Sequence of chain 1.E:
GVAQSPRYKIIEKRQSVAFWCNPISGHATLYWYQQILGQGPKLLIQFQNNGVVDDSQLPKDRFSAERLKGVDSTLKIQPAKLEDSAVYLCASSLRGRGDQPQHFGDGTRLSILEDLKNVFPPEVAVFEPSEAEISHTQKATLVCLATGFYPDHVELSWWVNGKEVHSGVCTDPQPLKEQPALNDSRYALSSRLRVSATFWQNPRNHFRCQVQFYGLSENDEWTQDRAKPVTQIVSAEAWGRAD

A small-molecule ligand and the protein it binds are described below.
Small molecule (SMILES): CC(C)C[C@H](NC(=O)[C@H](CCC(=O)O)NC(=O)[C@H](CC(=O)O)NC(=O)[C@H](CS)NC(=O)[C@H](CCCCN)NC(=O)[C@H](CCCCN)NC(=O)[C@H](CCCCN)NC(=O)[C@H](CO)NC(=O)[C@@H](N)Cc1cnc[nH]1)C(=O)O

Binding-site contacts:
Ligand atom O contacts residue ILE66 of chain 1.A at 3.3 Å.
Ligand atom O contacts residue THR143 of chain 1.A at 2.7 Å (h-bond).
Ligand atom CD contacts residue TYR116 of chain 1.A at 3.3 Å (hydrophobic).
Ligand atom NZ contacts residue ASP156 of chain 1.A at 2.7 Å (salt-bridge).
Ligand atom N contacts residue TYR99 of chain 1.A at 3.1 Å (h-bond).
Ligand atom N contacts residue SER77 of chain 1.A at 2.9 Å (h-bond).
Ligand atom N contacts residue ASN70 of chain 1.A at 2.8 Å (h-bond).
Ligand atom OD1 contacts residue ARG99 of chain 1.E at 3.4 Å (salt-bridge).
Ligand atom CE contacts residue PRO96 of chain 1.D at 3.4 Å (hydrophobic).
Ligand atom C contacts residue TYR7 of chain 1.A at 3.2 Å (hydrophobic).
Ligand atom CB contacts residue TYR99 of chain 1.A at 3.4 Å (hydrophobic).
Ligand atom O contacts residue TYR7 of chain 1.A at 3.3 Å.
Ligand atom CB contacts residue ASN63 of chain 1.A at 3.4 Å.
Ligand atom OXT contacts residue ASN80 of chain 1.A at 2.7 Å (h-bond).
Ligand atom CA contacts residue SER77 of chain 1.A at 3.4 Å.
Ligand atom O contacts residue ASN70 of chain 1.A at 3.1 Å (h-bond).
Ligand atom O contacts residue TYR159 of chain 1.A at 2.5 Å (h-bond).
Ligand atom O contacts residue THR73 of chain 1.A at 3.0 Å (h-bond).
Ligand atom OE1 contacts residue ARG97 of chain 1.E at 3.0 Å (salt-bridge).
Ligand atom OE2 contacts residue ARG97 of chain 1.E at 3.1 Å (salt-bridge).
Ligand atom CE contacts residue ASN114 of chain 1.A at 3.4 Å.
Ligand atom CD contacts residue ARG97 of chain 1.E at 3.3 Å.
Ligand atom N contacts residue ASN63 of chain 1.A at 3.0 Å (h-bond).
Ligand atom OXT contacts residue LYS146 of chain 1.A at 2.8 Å (salt-bridge).
Ligand atom CB contacts residue PRO96 of chain 1.D at 3.4 Å (hydrophobic).
Ligand atom O contacts residue LYS146 of chain 1.A at 3.3 Å (salt-bridge).
Ligand atom O contacts residue VAL97 of chain 1.D at 3.3 Å.
Ligand atom NZ contacts residue SER97 of chain 1.A at 2.7 Å (h-bond).
Ligand atom CA contacts residue TYR7 of chain 1.A at 3.4 Å (hydrophobic).
Ligand atom O contacts residue TYR84 of chain 1.A at 3.2 Å (h-bond).
Ligand atom NZ contacts residue ASP9 of chain 1.A at 2.9 Å (salt-bridge).
Ligand atom CB contacts residue ASN70 of chain 1.A at 3.4 Å.
Ligand atom NE2 contacts residue ASN63 of chain 1.A at 3.2 Å (h-bond).
Ligand atom C contacts residue LYS146 of chain 1.A at 3.4 Å.
Ligand atom O contacts residue ARG97 of chain 1.E at 3.3 Å.
Ligand atom N contacts residue TYR7 of chain 1.A at 3.1 Å (h-bond).
Ligand atom CE contacts residue ASP9 of chain 1.A at 3.4 Å.
Ligand atom O contacts residue TRP147 of chain 1.A at 2.9 Å (h-bond).
Ligand atom OD2 contacts residue ARG99 of chain 1.E at 3.4 Å (salt-bridge).
Ligand atom N contacts residue TYR171 of chain 1.A at 2.8 Å (h-bond).

Sequence of chain 1.D:
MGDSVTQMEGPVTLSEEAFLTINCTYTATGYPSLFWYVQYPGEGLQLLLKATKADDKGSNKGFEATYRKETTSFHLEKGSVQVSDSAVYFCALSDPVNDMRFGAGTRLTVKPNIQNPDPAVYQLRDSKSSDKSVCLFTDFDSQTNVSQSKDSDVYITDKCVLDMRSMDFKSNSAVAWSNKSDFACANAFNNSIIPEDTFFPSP

Sequence of chain 1.A:
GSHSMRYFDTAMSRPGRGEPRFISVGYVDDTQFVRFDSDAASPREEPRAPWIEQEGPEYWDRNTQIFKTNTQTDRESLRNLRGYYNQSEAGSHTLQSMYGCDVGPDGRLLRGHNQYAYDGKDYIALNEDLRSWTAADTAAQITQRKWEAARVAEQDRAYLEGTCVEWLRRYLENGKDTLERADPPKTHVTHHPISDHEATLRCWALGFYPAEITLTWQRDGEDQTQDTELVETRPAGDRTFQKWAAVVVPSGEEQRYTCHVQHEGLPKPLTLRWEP